Sequence of chain 1.B:
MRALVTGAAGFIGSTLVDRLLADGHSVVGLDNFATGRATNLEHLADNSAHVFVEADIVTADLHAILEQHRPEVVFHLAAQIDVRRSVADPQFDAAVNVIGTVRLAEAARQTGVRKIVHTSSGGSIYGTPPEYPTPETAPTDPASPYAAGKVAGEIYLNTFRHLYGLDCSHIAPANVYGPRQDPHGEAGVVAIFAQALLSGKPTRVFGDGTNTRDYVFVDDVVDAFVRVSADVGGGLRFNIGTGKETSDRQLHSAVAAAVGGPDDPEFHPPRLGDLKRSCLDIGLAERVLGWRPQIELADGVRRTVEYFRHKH

The small molecule below binds the protein below.
Small molecule (SMILES): CC(=O)N[C@H]1[C@@H](O[P](=O)(O)O[P](=O)(O)OC[C@H]2O[C@@H](n3ccc(=O)[nH]c3=O)[C@H](O)[C@@H]2O)O[C@H](CO)[C@H](O)[C@@H]1O

Binding-site contacts:
Ligand atom O4 contacts residue ARG204 of chain 1.B at 3.5 Å (salt-bridge).
Ligand atom C7' contacts residue GLY123 of chain 1.B at 3.2 Å.
Ligand atom O3' contacts residue SER121 of chain 1.B at 3.2 Å (h-bond).
Ligand atom O3' contacts residue GLY123 of chain 1.B at 3.2 Å.
Ligand atom C8' contacts residue ARG213 of chain 1.B at 3.2 Å.
Ligand atom O1B contacts residue ASN175 of chain 1.B at 3.3 Å (h-bond).
Ligand atom N3 contacts residue ARG204 of chain 1.B at 2.8 Å (salt-bridge).
Ligand atom O3B contacts residue ASN211 of chain 1.B at 3.5 Å.
Ligand atom O7' contacts residue SER124 of chain 1.B at 3.0 Å.
Ligand atom O3B contacts residue ASP248 of chain 1.B at 2.6 Å (salt-bridge).
Ligand atom N2' contacts residue GLY123 of chain 1.B at 3.5 Å.
Ligand atom N2' contacts residue ASN175 of chain 1.B at 3.0 Å (h-bond).
Ligand atom O4' contacts residue SER121 of chain 1.B at 2.8 Å (h-bond).
Ligand atom O4B contacts residue VAL189 of chain 1.B at 3.4 Å.
Ligand atom O2B contacts residue ARG84 of chain 1.B at 2.9 Å (salt-bridge).
Ligand atom O6' contacts residue ILE81 of chain 1.B at 2.6 Å (h-bond).
Ligand atom C3B contacts residue ASP248 of chain 1.B at 3.4 Å.
Ligand atom O4' contacts residue NAD1 of chain 1.E at 3.3 Å.
Ligand atom C2B contacts residue ASP248 of chain 1.B at 3.5 Å.
Ligand atom O3B contacts residue ARG213 of chain 1.B at 3.3 Å.
Ligand atom O1B contacts residue ARG213 of chain 1.B at 2.7 Å (salt-bridge).
Ligand atom O4' contacts residue TYR146 of chain 1.B at 2.7 Å (h-bond).
Ligand atom C3' contacts residue ALA174 of chain 1.B at 3.4 Å (hydrophobic).
Ligand atom O4B contacts residue ASP248 of chain 1.B at 3.4 Å (salt-bridge).
Ligand atom O2A contacts residue VAL189 of chain 1.B at 2.9 Å (h-bond).
Ligand atom O3' contacts residue ALA174 of chain 1.B at 2.7 Å (h-bond).
Ligand atom C4B contacts residue ASP248 of chain 1.B at 3.4 Å.
Ligand atom C6' contacts residue ILE81 of chain 1.B at 3.3 Å (hydrophobic).
Ligand atom O1A contacts residue ARG84 of chain 1.B at 2.9 Å (salt-bridge).
Ligand atom O1' contacts residue ASN175 of chain 1.B at 3.2 Å (h-bond).
Ligand atom O2A contacts residue GLY188 of chain 1.B at 2.9 Å (h-bond).
Ligand atom O1A contacts residue ARG271 of chain 1.B at 3.5 Å (salt-bridge).
Ligand atom C8' contacts residue GLY123 of chain 1.B at 2.9 Å.
Ligand atom C1B contacts residue ASP248 of chain 1.B at 3.2 Å.
Ligand atom N1 contacts residue VAL189 of chain 1.B at 3.5 Å.
Ligand atom C4' contacts residue NAD1 of chain 1.E at 3.2 Å.
Ligand atom O7' contacts residue GLY123 of chain 1.B at 3.4 Å (h-bond).
Ligand atom O2 contacts residue VAL205 of chain 1.B at 3.3 Å.
Ligand atom O2' contacts residue ASP248 of chain 1.B at 2.7 Å (salt-bridge).
Ligand atom O3A contacts residue ASN175 of chain 1.B at 3.4 Å (h-bond).